Sequence of chain 1.A:
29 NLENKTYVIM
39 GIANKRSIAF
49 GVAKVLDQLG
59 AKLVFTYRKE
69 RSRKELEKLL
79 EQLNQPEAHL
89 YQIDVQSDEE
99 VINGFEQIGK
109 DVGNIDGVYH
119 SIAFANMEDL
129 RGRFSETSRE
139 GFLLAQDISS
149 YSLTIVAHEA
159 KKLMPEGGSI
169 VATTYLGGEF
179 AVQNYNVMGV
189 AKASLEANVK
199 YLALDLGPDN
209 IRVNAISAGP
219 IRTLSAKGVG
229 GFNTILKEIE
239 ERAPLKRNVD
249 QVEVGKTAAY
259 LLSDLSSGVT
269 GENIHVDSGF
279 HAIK

Binding-site contacts:
Ligand atom C contacts residue GLY229 of chain 1.A at 3.2 Å.
Ligand atom N contacts residue ARG129 of chain 1.A at 4.4 Å.
Ligand atom C contacts residue GLY228 of chain 1.A at 4.2 Å.
Ligand atom CD contacts residue ARG129 of chain 1.A at 2.6 Å.
Ligand atom OE2 contacts residue ARG129 of chain 1.A at 2.1 Å (salt-bridge).
Ligand atom OXT contacts residue PHE230 of chain 1.A at 4.2 Å.
Ligand atom OXT contacts residue GLY229 of chain 1.A at 3.2 Å (h-bond).
Ligand atom O contacts residue GLY228 of chain 1.A at 3.8 Å.
Ligand atom CA contacts residue GLY229 of chain 1.A at 4.4 Å.
Ligand atom OE1 contacts residue ARG129 of chain 1.A at 3.8 Å.
Ligand atom CB contacts residue ARG129 of chain 1.A at 4.0 Å.
Ligand atom N contacts residue GLY228 of chain 1.A at 4.4 Å.
Ligand atom CG contacts residue ARG129 of chain 1.A at 2.5 Å.
Ligand atom CG contacts residue GLY228 of chain 1.A at 4.2 Å.
Ligand atom OXT contacts residue GLY228 of chain 1.A at 4.3 Å.
Ligand atom O contacts residue GLY229 of chain 1.A at 2.9 Å (h-bond).

The protein below binds the small molecule below.
Small molecule (SMILES): N[C@@H](CCC(=O)O)C(=O)O